This small molecule binds to this protein.
Small molecule (SMILES): CC(=O)N[C@H]1[C@H]([C@H](O)[C@H](O)CO)O[C@](O)(C(=O)O)C[C@@H]1O

Binding-site contacts:
Ligand atom C8 contacts residue GLU195 of chain 1.C at 3.5 Å.
Ligand atom O1B contacts residue ARG290 of chain 1.C at 2.9 Å (salt-bridge).
Ligand atom C9 contacts residue ALA165 of chain 1.C at 3.8 Å (hydrophobic).
Ligand atom C10 contacts residue ARG71 of chain 1.C at 3.9 Å.
Ligand atom C1 contacts residue ARG290 of chain 1.C at 3.5 Å.
Ligand atom O10 contacts residue ASP70 of chain 1.C at 3.5 Å.
Ligand atom O8 contacts residue GLU195 of chain 1.C at 2.7 Å (salt-bridge).
Ligand atom O8 contacts residue ARG211 of chain 1.C at 3.5 Å.
Ligand atom C4 contacts residue ASP70 of chain 1.C at 3.9 Å.
Ligand atom C3 contacts residue ARG37 of chain 1.C at 3.9 Å.
Ligand atom C8 contacts residue ARG211 of chain 1.C at 3.6 Å.
Ligand atom C9 contacts residue ASN213 of chain 1.C at 3.9 Å.
Ligand atom O9 contacts residue ALA165 of chain 1.C at 3.5 Å.
Ligand atom O8 contacts residue GLU196 of chain 1.C at 4.0 Å.
Ligand atom C6 contacts residue GLU196 of chain 1.C at 3.5 Å.
Ligand atom O1A contacts residue ARG37 of chain 1.C at 2.9 Å (salt-bridge).
Ligand atom C4 contacts residue GLU38 of chain 1.C at 3.8 Å.
Ligand atom C3 contacts residue GLU38 of chain 1.C at 3.5 Å.
Ligand atom O9 contacts residue GLU195 of chain 1.C at 2.5 Å (salt-bridge).
Ligand atom O4 contacts residue GLU38 of chain 1.C at 3.2 Å (salt-bridge).
Ligand atom C2 contacts residue GLU196 of chain 1.C at 3.6 Å.
Ligand atom C3 contacts residue ASP70 of chain 1.C at 3.7 Å.
Ligand atom C11 contacts residue ARG143 of chain 1.C at 3.9 Å.
Ligand atom C11 contacts residue ARG71 of chain 1.C at 4.0 Å.
Ligand atom O2 contacts residue ARG211 of chain 1.C at 3.1 Å (salt-bridge).
Ligand atom C11 contacts residue TRP97 of chain 1.C at 3.7 Å (hydrophobic).
Ligand atom O4 contacts residue ASP70 of chain 1.C at 3.4 Å.
Ligand atom C4 contacts residue GLU196 of chain 1.C at 3.9 Å.
Ligand atom C5 contacts residue ASP70 of chain 1.C at 3.9 Å.
Ligand atom O1B contacts residue ARG211 of chain 1.C at 3.1 Å (salt-bridge).
Ligand atom C2 contacts residue ARG211 of chain 1.C at 3.7 Å.
Ligand atom O6 contacts residue GLU196 of chain 1.C at 3.9 Å.
Ligand atom O1A contacts residue ARG290 of chain 1.C at 2.8 Å (salt-bridge).
Ligand atom O6 contacts residue ARG211 of chain 1.C at 3.5 Å (salt-bridge).
Ligand atom O10 contacts residue ARG71 of chain 1.C at 2.7 Å (salt-bridge).
Ligand atom C1 contacts residue ARG211 of chain 1.C at 3.7 Å.
Ligand atom O9 contacts residue ARG143 of chain 1.C at 3.3 Å (salt-bridge).
Ligand atom C9 contacts residue GLU195 of chain 1.C at 3.3 Å.
Ligand atom C11 contacts residue ILE141 of chain 1.C at 3.8 Å (hydrophobic).
Ligand atom O2 contacts residue GLU196 of chain 1.C at 2.5 Å (salt-bridge).

Sequence of chain 1.C:
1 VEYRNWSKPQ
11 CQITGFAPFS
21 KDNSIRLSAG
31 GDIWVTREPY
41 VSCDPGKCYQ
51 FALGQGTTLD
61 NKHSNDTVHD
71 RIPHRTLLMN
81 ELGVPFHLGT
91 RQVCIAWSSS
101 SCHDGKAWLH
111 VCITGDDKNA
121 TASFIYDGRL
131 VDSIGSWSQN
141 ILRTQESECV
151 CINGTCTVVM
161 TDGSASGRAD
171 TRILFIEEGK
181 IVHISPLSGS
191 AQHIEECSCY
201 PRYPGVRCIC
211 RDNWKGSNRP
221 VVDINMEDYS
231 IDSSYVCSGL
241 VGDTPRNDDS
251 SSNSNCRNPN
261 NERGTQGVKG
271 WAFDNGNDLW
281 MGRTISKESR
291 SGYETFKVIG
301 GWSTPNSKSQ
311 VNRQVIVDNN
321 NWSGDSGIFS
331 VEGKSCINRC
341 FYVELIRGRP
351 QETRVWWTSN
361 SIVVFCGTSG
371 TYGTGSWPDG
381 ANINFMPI